Sequence of chain 1.B:
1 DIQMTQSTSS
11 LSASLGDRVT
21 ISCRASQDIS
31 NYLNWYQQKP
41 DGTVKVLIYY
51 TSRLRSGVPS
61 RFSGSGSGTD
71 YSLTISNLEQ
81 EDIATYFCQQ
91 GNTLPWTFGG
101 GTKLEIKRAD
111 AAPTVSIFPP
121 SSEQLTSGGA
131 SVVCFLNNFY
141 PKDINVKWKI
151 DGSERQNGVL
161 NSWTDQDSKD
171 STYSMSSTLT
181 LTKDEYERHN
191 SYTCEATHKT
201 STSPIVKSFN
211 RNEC

Sequence of chain 1.A:
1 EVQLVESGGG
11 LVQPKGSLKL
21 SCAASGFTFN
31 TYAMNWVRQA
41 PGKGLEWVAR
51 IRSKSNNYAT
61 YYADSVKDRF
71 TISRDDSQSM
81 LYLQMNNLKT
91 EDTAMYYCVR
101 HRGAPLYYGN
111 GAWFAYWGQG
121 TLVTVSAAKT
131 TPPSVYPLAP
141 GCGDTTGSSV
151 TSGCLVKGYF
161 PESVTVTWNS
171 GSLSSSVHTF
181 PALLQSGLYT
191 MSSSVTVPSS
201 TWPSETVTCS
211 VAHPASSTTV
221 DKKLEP

Binding-site contacts:
Ligand atom C2' contacts residue TYR32 of chain 1.A at 3.8 Å (hydrophobic).
Ligand atom O3P contacts residue TYR116 of chain 1.A at 3.1 Å (h-bond).
Ligand atom P1 contacts residue ARG100 of chain 1.A at 3.8 Å.
Ligand atom O3' contacts residue TYR116 of chain 1.A at 4.0 Å.
Ligand atom O3' contacts residue TYR32 of chain 1.A at 3.6 Å.
Ligand atom O2P contacts residue ARG55 of chain 1.B at 3.3 Å (salt-bridge).
Ligand atom O3P contacts residue TYR108 of chain 1.A at 3.8 Å.
Ligand atom C5' contacts residue VAL2 of chain 1.A at 3.7 Å (hydrophobic).
Ligand atom O2 contacts residue PHE27 of chain 1.A at 3.2 Å.
Ligand atom P1 contacts residue TYR108 of chain 1.A at 3.4 Å.
Ligand atom O1P contacts residue TYR108 of chain 1.A at 2.7 Å (h-bond).
Ligand atom O2P contacts residue ARG100 of chain 1.A at 2.7 Å (salt-bridge).
Ligand atom O5' contacts residue TYR116 of chain 1.A at 4.2 Å.
Ligand atom C4 contacts residue THR28 of chain 1.A at 3.8 Å.
Ligand atom O2 contacts residue PHE27 of chain 1.A at 3.4 Å.
Ligand atom C4' contacts residue TYR116 of chain 1.A at 4.1 Å (hydrophobic).
Ligand atom O2 contacts residue THR28 of chain 1.A at 3.9 Å.
Ligand atom O4 contacts residue THR28 of chain 1.A at 3.7 Å.
Ligand atom C4' contacts residue ARG100 of chain 1.A at 3.7 Å.
Ligand atom C1' contacts residue GLY26 of chain 1.A at 3.9 Å.
Ligand atom O3' contacts residue ARG100 of chain 1.A at 3.0 Å (salt-bridge).
Ligand atom O2 contacts residue GLY26 of chain 1.A at 3.6 Å (h-bond).
Ligand atom C4' contacts residue PHE27 of chain 1.A at 4.2 Å (hydrophobic).
Ligand atom O2P contacts residue TYR108 of chain 1.A at 3.7 Å.
Ligand atom C2 contacts residue THR28 of chain 1.A at 3.6 Å.
Ligand atom O2 contacts residue THR28 of chain 1.A at 2.9 Å (h-bond).
Ligand atom P1 contacts residue ARG55 of chain 1.B at 3.6 Å.
Ligand atom O4' contacts residue PHE27 of chain 1.A at 3.7 Å.
Ligand atom C3' contacts residue ARG100 of chain 1.A at 3.9 Å.
Ligand atom O3' contacts residue GLY26 of chain 1.A at 4.0 Å.
Ligand atom O3P contacts residue ARG55 of chain 1.B at 2.7 Å (salt-bridge).
Ligand atom C2 contacts residue TYR32 of chain 1.A at 4.0 Å (hydrophobic).
Ligand atom C1' contacts residue TYR32 of chain 1.A at 3.4 Å (hydrophobic).
Ligand atom N3 contacts residue THR28 of chain 1.A at 3.7 Å.
Ligand atom C3' contacts residue TYR116 of chain 1.A at 4.1 Å (hydrophobic).
Ligand atom N3 contacts residue THR28 of chain 1.A at 2.9 Å (h-bond).
Ligand atom O2 contacts residue TYR32 of chain 1.A at 3.6 Å.
Ligand atom O6P contacts residue GLU1 of chain 1.A at 4.2 Å.
Ligand atom N1 contacts residue TYR32 of chain 1.A at 4.0 Å.
Ligand atom C5' contacts residue TYR116 of chain 1.A at 3.6 Å (hydrophobic).

The protein below binds the small molecule below.
Small molecule (SMILES): Cc1cn([C@H]2C[C@H](OP(=O)(O)O)[C@@H](CO[P](=O)(O)O[C@H]3C[C@H](n4cc(C)c(=O)[nH]c4=O)O[C@@H]3COP(=O)(O)O)O2)c(=O)[nH]c1=O